Sequence of chain 3.A:
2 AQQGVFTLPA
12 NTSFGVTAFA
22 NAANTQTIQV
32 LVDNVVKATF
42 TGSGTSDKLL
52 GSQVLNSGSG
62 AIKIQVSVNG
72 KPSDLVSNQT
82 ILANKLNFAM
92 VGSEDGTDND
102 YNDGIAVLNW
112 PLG

Binding-site contacts:
Ligand atom C2 contacts residue CA1 of chain 3.B at 3.4 Å.
Ligand atom O2 contacts residue CA1 of chain 3.B at 2.5 Å.
Ligand atom C3 contacts residue CA1 of chain 3.B at 3.4 Å.
Ligand atom O4 contacts residue ASP96 of chain 3.A at 2.6 Å (salt-bridge).
Ligand atom C5 contacts residue BMA1 of chain 3.F at 0.0 Å.
Ligand atom O2 contacts residue ASN22 of chain 3.A at 3.0 Å (h-bond).
Ligand atom O5 contacts residue BMA1 of chain 3.F at 0.0 Å (h-bond).
Ligand atom O3 contacts residue CA1 of chain 3.B at 2.5 Å.
Ligand atom O6 contacts residue BMA1 of chain 3.F at 0.0 Å (h-bond).
Ligand atom C3 contacts residue BMA1 of chain 3.F at 0.0 Å.
Ligand atom O4 contacts residue GLU95 of chain 3.A at 3.4 Å (salt-bridge).
Ligand atom C4 contacts residue BMA1 of chain 3.F at 0.0 Å.
Ligand atom O6 contacts residue ALA24 of chain 3.A at 3.3 Å (h-bond).
Ligand atom C1 contacts residue BMA1 of chain 3.F at 0.0 Å.
Ligand atom O6 contacts residue ASN25 of chain 3.A at 3.0 Å (h-bond).
Ligand atom O3 contacts residue CA1 of chain 3.C at 2.5 Å.
Ligand atom O4 contacts residue ASP99 of chain 3.A at 3.7 Å.
Ligand atom O2 contacts residue BMA1 of chain 3.F at 0.0 Å (h-bond).
Ligand atom O5 contacts residue ALA24 of chain 3.A at 3.0 Å (h-bond).
Ligand atom O6 contacts residue ASP96 of chain 3.A at 2.7 Å (salt-bridge).
Ligand atom O6 contacts residue ALA23 of chain 3.A at 3.4 Å.
Ligand atom O3 contacts residue ASP101 of chain 3.A at 2.9 Å (salt-bridge).
Ligand atom O2 contacts residue GLY114 of chain 1.A at 2.6 Å (h-bond).
Ligand atom C4 contacts residue CA1 of chain 3.C at 3.3 Å.
Ligand atom C3 contacts residue ASP99 of chain 3.A at 3.2 Å.
Ligand atom C3 contacts residue CA1 of chain 3.C at 3.4 Å.
Ligand atom O3 contacts residue ASP99 of chain 3.A at 2.5 Å (salt-bridge).
Ligand atom C6 contacts residue ASP96 of chain 3.A at 3.3 Å.
Ligand atom O1 contacts residue BMA1 of chain 3.F at 1.4 Å.
Ligand atom O4 contacts residue BMA1 of chain 3.F at 0.0 Å (h-bond).
Ligand atom O3 contacts residue BMA1 of chain 3.F at 0.0 Å (h-bond).
Ligand atom O3 contacts residue ASP104 of chain 3.A at 3.0 Å (salt-bridge).
Ligand atom O4 contacts residue CA1 of chain 3.C at 2.6 Å.
Ligand atom O2 contacts residue ALA23 of chain 3.A at 3.4 Å.
Ligand atom C6 contacts residue BMA1 of chain 3.F at 0.0 Å.
Ligand atom C4 contacts residue ASP96 of chain 3.A at 3.4 Å.
Ligand atom C2 contacts residue GLY114 of chain 1.A at 3.3 Å.
Ligand atom C4 contacts residue ASP104 of chain 3.A at 3.3 Å.
Ligand atom O4 contacts residue ASP104 of chain 3.A at 3.3 Å (salt-bridge).
Ligand atom C2 contacts residue BMA1 of chain 3.F at 0.0 Å.

The protein below binds the small molecule below.
Small molecule (SMILES): OC[C@H]1O[C@H](O)[C@@H](O)[C@@H](O)[C@@H]1O

Sequence of chain 1.A:
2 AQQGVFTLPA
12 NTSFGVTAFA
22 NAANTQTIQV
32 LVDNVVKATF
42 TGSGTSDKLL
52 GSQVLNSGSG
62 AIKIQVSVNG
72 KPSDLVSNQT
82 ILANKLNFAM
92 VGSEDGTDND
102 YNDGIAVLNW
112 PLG